The protein below binds the small molecule below.
Small molecule (SMILES): CC(=O)N[C@@H]1[C@@H](O)[C@H](O)[C@@H](CO)O[C@H]1O

Binding-site contacts:
Ligand atom C8 contacts residue PHE9 of chain 1.D at 4.2 Å (hydrophobic).
Ligand atom C3 contacts residue ASN14 of chain 1.D at 3.8 Å.
Ligand atom C8 contacts residue PHE13 of chain 1.D at 3.8 Å (hydrophobic).
Ligand atom C5 contacts residue ASN14 of chain 1.D at 3.5 Å.
Ligand atom C8 contacts residue VAL38 of chain 1.D at 3.9 Å (hydrophobic).
Ligand atom C7 contacts residue ASN14 of chain 1.D at 3.8 Å.
Ligand atom O7 contacts residue PHE9 of chain 1.D at 4.2 Å.
Ligand atom C4 contacts residue ASN14 of chain 1.D at 4.1 Å.
Ligand atom O7 contacts residue GLY10 of chain 1.D at 3.3 Å.
Ligand atom C7 contacts residue GLY10 of chain 1.D at 3.9 Å.
Ligand atom O3 contacts residue VAL38 of chain 1.D at 4.0 Å.
Ligand atom O7 contacts residue VAL38 of chain 1.D at 4.0 Å.
Ligand atom C7 contacts residue PHE9 of chain 1.D at 4.5 Å (hydrophobic).
Ligand atom C1 contacts residue ASN14 of chain 1.D at 1.4 Å.
Ligand atom C8 contacts residue GLY10 of chain 1.D at 4.2 Å.
Ligand atom N2 contacts residue ASN14 of chain 1.D at 3.0 Å (h-bond).
Ligand atom O7 contacts residue ASN14 of chain 1.D at 4.1 Å.
Ligand atom C2 contacts residue ASN14 of chain 1.D at 2.5 Å.
Ligand atom O5 contacts residue ASN14 of chain 1.D at 2.2 Å (h-bond).
Ligand atom C7 contacts residue VAL38 of chain 1.D at 4.1 Å (hydrophobic).
Ligand atom C8 contacts residue LEU39 of chain 1.D at 3.8 Å (hydrophobic).

Sequence of chain 1.D:
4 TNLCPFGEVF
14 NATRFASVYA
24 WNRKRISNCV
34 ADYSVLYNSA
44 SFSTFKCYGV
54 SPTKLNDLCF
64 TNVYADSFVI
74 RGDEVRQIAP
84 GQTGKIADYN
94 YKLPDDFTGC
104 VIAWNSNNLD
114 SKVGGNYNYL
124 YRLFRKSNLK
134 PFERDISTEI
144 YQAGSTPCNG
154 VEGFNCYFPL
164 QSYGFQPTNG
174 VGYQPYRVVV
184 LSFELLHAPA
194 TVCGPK